Binding-site contacts:
Ligand atom C8 contacts residue ASN343 of chain 1.D at 3.6 Å.
Ligand atom O5 contacts residue ASN343 of chain 1.D at 2.3 Å (h-bond).
Ligand atom C1 contacts residue ASN343 of chain 1.D at 1.5 Å.
Ligand atom C8 contacts residue VAL367 of chain 1.D at 3.6 Å (hydrophobic).
Ligand atom C4 contacts residue ASN343 of chain 1.D at 4.3 Å.
Ligand atom N2 contacts residue ASN343 of chain 1.D at 2.4 Å (h-bond).
Ligand atom C5 contacts residue ASN343 of chain 1.D at 3.6 Å.
Ligand atom C7 contacts residue GLY339 of chain 1.D at 4.4 Å.
Ligand atom O7 contacts residue ASN343 of chain 1.D at 3.9 Å.
Ligand atom C7 contacts residue PHE342 of chain 1.D at 4.1 Å (hydrophobic).
Ligand atom C3 contacts residue ASN343 of chain 1.D at 3.9 Å.
Ligand atom O7 contacts residue PHE342 of chain 1.D at 4.1 Å.
Ligand atom C2 contacts residue ASN343 of chain 1.D at 2.6 Å.
Ligand atom C8 contacts residue PHE342 of chain 1.D at 3.6 Å (hydrophobic).
Ligand atom C7 contacts residue ASN343 of chain 1.D at 3.1 Å.
Ligand atom N2 contacts residue GLY339 of chain 1.D at 4.2 Å.
Ligand atom C8 contacts residue GLY339 of chain 1.D at 3.6 Å.
Ligand atom C8 contacts residue PHE338 of chain 1.D at 3.8 Å (hydrophobic).

A small-molecule ligand and the protein it binds are described below.
Small molecule (SMILES): CC(=O)N[C@H]1[C@H](O[C@H]2[C@H](O)[C@@H](NC(C)=O)CO[C@@H]2CO)O[C@H](CO)[C@@H](O)[C@@H]1O

Sequence of chain 1.D:
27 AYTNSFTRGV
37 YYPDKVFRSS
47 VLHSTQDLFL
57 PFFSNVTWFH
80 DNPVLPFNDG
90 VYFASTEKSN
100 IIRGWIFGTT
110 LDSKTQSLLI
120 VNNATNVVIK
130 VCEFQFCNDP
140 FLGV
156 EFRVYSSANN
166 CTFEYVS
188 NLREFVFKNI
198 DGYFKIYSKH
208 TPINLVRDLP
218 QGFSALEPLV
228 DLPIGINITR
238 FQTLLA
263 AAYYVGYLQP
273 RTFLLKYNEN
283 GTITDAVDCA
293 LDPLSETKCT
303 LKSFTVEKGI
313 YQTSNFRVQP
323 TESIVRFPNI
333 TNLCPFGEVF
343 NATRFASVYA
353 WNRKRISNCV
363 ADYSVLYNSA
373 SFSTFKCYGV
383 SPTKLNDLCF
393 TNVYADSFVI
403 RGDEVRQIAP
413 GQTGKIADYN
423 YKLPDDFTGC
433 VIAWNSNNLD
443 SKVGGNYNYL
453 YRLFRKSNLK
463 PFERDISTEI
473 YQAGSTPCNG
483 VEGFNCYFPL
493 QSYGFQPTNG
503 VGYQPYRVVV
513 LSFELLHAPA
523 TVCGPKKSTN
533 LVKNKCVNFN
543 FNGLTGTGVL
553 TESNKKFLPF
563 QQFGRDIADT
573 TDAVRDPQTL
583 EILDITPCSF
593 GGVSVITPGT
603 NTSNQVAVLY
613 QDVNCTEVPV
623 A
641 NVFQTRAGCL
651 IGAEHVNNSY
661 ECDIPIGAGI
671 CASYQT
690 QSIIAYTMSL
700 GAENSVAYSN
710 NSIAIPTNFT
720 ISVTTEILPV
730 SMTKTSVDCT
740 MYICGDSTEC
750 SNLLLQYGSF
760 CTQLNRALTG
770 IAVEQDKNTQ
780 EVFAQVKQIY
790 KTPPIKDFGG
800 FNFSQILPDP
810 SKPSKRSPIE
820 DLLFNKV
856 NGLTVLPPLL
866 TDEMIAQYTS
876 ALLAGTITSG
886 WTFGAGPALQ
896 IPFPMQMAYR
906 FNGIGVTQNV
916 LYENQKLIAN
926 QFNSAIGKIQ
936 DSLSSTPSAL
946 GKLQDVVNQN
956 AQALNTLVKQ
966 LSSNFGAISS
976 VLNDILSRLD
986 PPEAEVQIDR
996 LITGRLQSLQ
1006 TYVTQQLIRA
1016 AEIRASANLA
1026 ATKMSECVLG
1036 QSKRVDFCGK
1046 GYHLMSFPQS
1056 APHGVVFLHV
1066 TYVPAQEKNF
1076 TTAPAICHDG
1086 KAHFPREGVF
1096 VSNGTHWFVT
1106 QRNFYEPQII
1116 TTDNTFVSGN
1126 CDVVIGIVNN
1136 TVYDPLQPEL